Binding-site contacts:
Ligand atom O5 contacts residue ASN230 of chain 1.G at 2.4 Å (h-bond).
Ligand atom C8 contacts residue VAL222 of chain 1.G at 4.1 Å (hydrophobic).
Ligand atom C3 contacts residue SER413 of chain 1.G at 4.4 Å.
Ligand atom C5 contacts residue VAL412 of chain 1.G at 3.6 Å (hydrophobic).
Ligand atom O7 contacts residue VAL412 of chain 1.G at 3.6 Å.
Ligand atom O5 contacts residue GLU179 of chain 1.G at 4.1 Å.
Ligand atom C3 contacts residue ASN230 of chain 1.G at 3.9 Å.
Ligand atom O7 contacts residue ARG410 of chain 1.G at 4.5 Å.
Ligand atom N2 contacts residue ASN230 of chain 1.G at 3.0 Å (h-bond).
Ligand atom C1 contacts residue SER413 of chain 1.G at 3.9 Å.
Ligand atom C7 contacts residue ASN344 of chain 1.G at 4.3 Å.
Ligand atom O7 contacts residue ASN344 of chain 1.G at 3.9 Å.
Ligand atom C2 contacts residue SER413 of chain 1.G at 4.2 Å.
Ligand atom C7 contacts residue VAL412 of chain 1.G at 4.5 Å (hydrophobic).
Ligand atom O5 contacts residue NAG1 of chain 1.NA at 3.2 Å.
Ligand atom C5 contacts residue ASN230 of chain 1.G at 3.8 Å.
Ligand atom C8 contacts residue LEU229 of chain 1.G at 3.6 Å (hydrophobic).
Ligand atom O7 contacts residue ASN230 of chain 1.G at 4.4 Å.
Ligand atom N2 contacts residue SER413 of chain 1.G at 3.6 Å.
Ligand atom C7 contacts residue ASN230 of chain 1.G at 3.9 Å.
Ligand atom O6 contacts residue SER177 of chain 1.G at 4.0 Å.
Ligand atom C4 contacts residue VAL412 of chain 1.G at 4.0 Å (hydrophobic).
Ligand atom O3 contacts residue CYS411 of chain 1.G at 4.1 Å.
Ligand atom O6 contacts residue GLU179 of chain 1.G at 4.5 Å.
Ligand atom O6 contacts residue GLY346 of chain 1.G at 3.6 Å.
Ligand atom C1 contacts residue VAL412 of chain 1.G at 4.2 Å (hydrophobic).
Ligand atom C6 contacts residue GLU179 of chain 1.G at 3.7 Å.
Ligand atom C5 contacts residue GLU179 of chain 1.G at 3.7 Å.
Ligand atom C3 contacts residue VAL412 of chain 1.G at 3.9 Å (hydrophobic).
Ligand atom C4 contacts residue ASN230 of chain 1.G at 4.3 Å.
Ligand atom C5 contacts residue NAG1 of chain 1.NA at 3.8 Å.
Ligand atom C8 contacts residue ASN344 of chain 1.G at 4.1 Å.
Ligand atom O5 contacts residue VAL412 of chain 1.G at 4.3 Å.
Ligand atom O7 contacts residue CYS411 of chain 1.G at 4.1 Å.
Ligand atom C1 contacts residue NAG1 of chain 1.NA at 3.7 Å.
Ligand atom O4 contacts residue VAL412 of chain 1.G at 3.9 Å.
Ligand atom C2 contacts residue ASN230 of chain 1.G at 2.5 Å.
Ligand atom C6 contacts residue NAG1 of chain 1.NA at 4.0 Å.
Ligand atom C1 contacts residue ASN230 of chain 1.G at 1.5 Å.
Ligand atom O6 contacts residue LYS220 of chain 1.G at 4.4 Å.

Sequence of chain 1.G:
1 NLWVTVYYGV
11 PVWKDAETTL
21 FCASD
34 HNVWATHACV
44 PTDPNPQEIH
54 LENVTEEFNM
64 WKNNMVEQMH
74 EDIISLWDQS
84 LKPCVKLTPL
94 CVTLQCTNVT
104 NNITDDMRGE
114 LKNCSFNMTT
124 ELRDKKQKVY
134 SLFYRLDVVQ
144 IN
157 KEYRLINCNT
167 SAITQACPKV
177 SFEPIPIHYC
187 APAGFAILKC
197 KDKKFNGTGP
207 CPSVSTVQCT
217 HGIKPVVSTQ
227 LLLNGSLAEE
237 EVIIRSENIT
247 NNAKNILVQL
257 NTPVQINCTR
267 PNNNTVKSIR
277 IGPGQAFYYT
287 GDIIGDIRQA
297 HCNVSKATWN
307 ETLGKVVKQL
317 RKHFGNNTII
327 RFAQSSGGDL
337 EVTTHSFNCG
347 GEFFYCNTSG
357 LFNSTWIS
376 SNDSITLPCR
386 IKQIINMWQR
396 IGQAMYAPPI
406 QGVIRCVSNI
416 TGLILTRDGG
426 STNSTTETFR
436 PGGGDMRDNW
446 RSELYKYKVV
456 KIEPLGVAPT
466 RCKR

A small-molecule ligand and the protein it binds are described below.
Small molecule (SMILES): CC(=O)N[C@H]1[C@H](O[C@H]2[C@H](O)[C@@H](NC(C)=O)CO[C@@H]2CO)O[C@H](CO)[C@@H](O[C@@H]2O[C@H](CO[C@H]3O[C@H](CO)[C@@H](O)[C@H](O)[C@@H]3O)[C@@H](O)[C@H](O[C@H]3O[C@H](CO)[C@@H](O)[C@H](O)[C@@H]3O)[C@@H]2O)[C@@H]1O